Sequence of chain 1.A:
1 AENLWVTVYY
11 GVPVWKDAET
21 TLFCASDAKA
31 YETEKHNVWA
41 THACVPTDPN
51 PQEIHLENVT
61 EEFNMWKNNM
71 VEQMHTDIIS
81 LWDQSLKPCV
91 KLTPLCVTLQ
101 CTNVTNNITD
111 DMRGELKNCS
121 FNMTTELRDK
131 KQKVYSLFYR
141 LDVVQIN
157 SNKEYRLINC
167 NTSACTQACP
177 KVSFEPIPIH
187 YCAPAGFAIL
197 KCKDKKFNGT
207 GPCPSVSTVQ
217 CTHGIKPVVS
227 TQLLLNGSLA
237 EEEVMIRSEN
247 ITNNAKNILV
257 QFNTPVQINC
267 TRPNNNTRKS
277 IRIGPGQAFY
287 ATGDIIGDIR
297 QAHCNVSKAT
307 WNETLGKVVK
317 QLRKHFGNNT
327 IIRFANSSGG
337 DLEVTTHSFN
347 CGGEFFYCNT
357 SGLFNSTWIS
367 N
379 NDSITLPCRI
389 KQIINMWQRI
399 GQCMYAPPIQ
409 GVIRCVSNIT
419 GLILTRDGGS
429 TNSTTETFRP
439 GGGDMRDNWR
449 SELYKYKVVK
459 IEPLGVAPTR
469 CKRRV

Binding-site contacts:
Ligand atom C7 contacts residue NAG1 of chain 1.JA at 4.3 Å.
Ligand atom C5 contacts residue NAG1 of chain 1.JA at 4.0 Å.
Ligand atom C7 contacts residue ASN332 of chain 1.A at 3.6 Å.
Ligand atom N2 contacts residue ASN332 of chain 1.A at 2.8 Å (h-bond).
Ligand atom C6 contacts residue NAG1 of chain 1.JA at 3.7 Å.
Ligand atom O2 contacts residue NAG2 of chain 1.JA at 4.4 Å.
Ligand atom C1 contacts residue SER357 of chain 1.A at 4.2 Å.
Ligand atom N2 contacts residue SER333 of chain 1.A at 3.8 Å.
Ligand atom O7 contacts residue NAG1 of chain 1.JA at 3.1 Å (h-bond).
Ligand atom C6 contacts residue NAG2 of chain 1.JA at 3.9 Å.
Ligand atom C2 contacts residue NAG2 of chain 1.JA at 4.5 Å.
Ligand atom C5 contacts residue NAG2 of chain 1.JA at 4.1 Å.
Ligand atom C8 contacts residue SER333 of chain 1.A at 4.0 Å.
Ligand atom O6 contacts residue NAG1 of chain 1.KA at 4.3 Å.
Ligand atom C5 contacts residue ASN332 of chain 1.A at 3.7 Å.
Ligand atom O7 contacts residue ASN332 of chain 1.A at 3.9 Å.
Ligand atom O5 contacts residue NAG1 of chain 1.JA at 4.3 Å.
Ligand atom O3 contacts residue NAG1 of chain 1.JA at 4.5 Å.
Ligand atom C4 contacts residue ASN332 of chain 1.A at 4.2 Å.
Ligand atom C2 contacts residue ASN332 of chain 1.A at 2.4 Å.
Ligand atom C7 contacts residue SER333 of chain 1.A at 4.4 Å.
Ligand atom O5 contacts residue ASN332 of chain 1.A at 2.4 Å (h-bond).
Ligand atom C1 contacts residue ASN332 of chain 1.A at 1.4 Å.
Ligand atom O7 contacts residue ASN355 of chain 1.A at 4.2 Å.
Ligand atom C3 contacts residue ASN332 of chain 1.A at 3.8 Å.
Ligand atom O4 contacts residue NAG2 of chain 1.JA at 3.9 Å.
Ligand atom O3 contacts residue ARG113 of chain 1.A at 3.6 Å (salt-bridge).
Ligand atom C3 contacts residue NAG2 of chain 1.JA at 4.4 Å.
Ligand atom O5 contacts residue SER357 of chain 1.A at 4.0 Å.
Ligand atom C8 contacts residue THR341 of chain 1.A at 4.0 Å.
Ligand atom O6 contacts residue NAG2 of chain 1.JA at 3.3 Å (h-bond).

A small-molecule ligand and the protein it binds are described below.
Small molecule (SMILES): CC(=O)N[C@H]1[C@H](O[C@H]2[C@H](O)[C@@H](NC(C)=O)CO[C@@H]2CO)O[C@H](CO)[C@@H](O[C@@H]2O[C@H](CO)[C@@H](O)[C@H](O)[C@@H]2O)[C@@H]1O